The protein below binds the small molecule below.
Small molecule (SMILES): C/C1=C\C[C@@H](O)/C(C)=C/CC(C)(C)/C=C/C1

Binding-site contacts:
Ligand atom C15 contacts residue TRP208 of chain 1.A at 3.9 Å (hydrophobic).
Ligand atom C10 contacts residue ASP244 of chain 1.A at 4.4 Å.
Ligand atom C01 contacts residue MET362 of chain 1.A at 4.1 Å (hydrophobic).
Ligand atom C03 contacts residue PRO138 of chain 1.A at 4.3 Å (hydrophobic).
Ligand atom C11 contacts residue TYR196 of chain 1.A at 3.8 Å (hydrophobic).
Ligand atom C01 contacts residue PRO138 of chain 1.A at 4.2 Å (hydrophobic).
Ligand atom C02 contacts residue VAL372 of chain 1.A at 4.4 Å (hydrophobic).
Ligand atom C15 contacts residue MET139 of chain 1.A at 4.2 Å (hydrophobic).
Ligand atom C14 contacts residue MET139 of chain 1.A at 3.9 Å (hydrophobic).
Ligand atom C14 contacts residue PRO138 of chain 1.A at 3.8 Å (hydrophobic).
Ligand atom C10 contacts residue EDO1 of chain 1.N at 3.8 Å.
Ligand atom C04 contacts residue ILE369 of chain 1.A at 4.4 Å (hydrophobic).
Ligand atom C15 contacts residue TYR243 of chain 1.A at 3.8 Å (hydrophobic).
Ligand atom C01 contacts residue VAL372 of chain 1.A at 4.0 Å (hydrophobic).
Ligand atom C12 contacts residue TRP66 of chain 1.A at 3.8 Å (hydrophobic).
Ligand atom C12 contacts residue LEU374 of chain 1.A at 4.2 Å (hydrophobic).
Ligand atom C04 contacts residue MET139 of chain 1.A at 3.9 Å (hydrophobic).
Ligand atom C12 contacts residue MET362 of chain 1.A at 4.0 Å (hydrophobic).
Ligand atom C06 contacts residue MET362 of chain 1.A at 3.6 Å (hydrophobic).
Ligand atom C14 contacts residue EDO1 of chain 1.N at 3.8 Å.
Ligand atom C13 contacts residue TYR243 of chain 1.A at 3.5 Å (hydrophobic).
Ligand atom C12 contacts residue ASN361 of chain 1.A at 4.5 Å.
Ligand atom C03 contacts residue ILE369 of chain 1.A at 4.1 Å (hydrophobic).
Ligand atom C05 contacts residue VAL372 of chain 1.A at 3.8 Å (hydrophobic).
Ligand atom C10 contacts residue TYR243 of chain 1.A at 3.8 Å (hydrophobic).
Ligand atom C15 contacts residue TYR196 of chain 1.A at 3.3 Å (hydrophobic).
Ligand atom C02 contacts residue ILE369 of chain 1.A at 4.3 Å (hydrophobic).
Ligand atom C05 contacts residue MET139 of chain 1.A at 4.1 Å (hydrophobic).
Ligand atom C02 contacts residue MET362 of chain 1.A at 3.9 Å (hydrophobic).
Ligand atom C12 contacts residue PRO138 of chain 1.A at 3.8 Å (hydrophobic).
Ligand atom C10 contacts residue TYR196 of chain 1.A at 4.0 Å (hydrophobic).
Ligand atom C14 contacts residue TYR196 of chain 1.A at 3.4 Å (hydrophobic).
Ligand atom C12 contacts residue VAL372 of chain 1.A at 4.3 Å (hydrophobic).
Ligand atom C09 contacts residue EDO1 of chain 1.N at 3.8 Å.
Ligand atom C13 contacts residue ASP244 of chain 1.A at 4.3 Å.
Ligand atom C15 contacts residue ILE369 of chain 1.A at 4.1 Å (hydrophobic).
Ligand atom C04 contacts residue PRO138 of chain 1.A at 3.2 Å (hydrophobic).
Ligand atom C05 contacts residue ILE369 of chain 1.A at 3.5 Å (hydrophobic).
Ligand atom C05 contacts residue PRO138 of chain 1.A at 3.7 Å (hydrophobic).
Ligand atom C03 contacts residue MET139 of chain 1.A at 4.4 Å (hydrophobic).

Sequence of chain 1.A:
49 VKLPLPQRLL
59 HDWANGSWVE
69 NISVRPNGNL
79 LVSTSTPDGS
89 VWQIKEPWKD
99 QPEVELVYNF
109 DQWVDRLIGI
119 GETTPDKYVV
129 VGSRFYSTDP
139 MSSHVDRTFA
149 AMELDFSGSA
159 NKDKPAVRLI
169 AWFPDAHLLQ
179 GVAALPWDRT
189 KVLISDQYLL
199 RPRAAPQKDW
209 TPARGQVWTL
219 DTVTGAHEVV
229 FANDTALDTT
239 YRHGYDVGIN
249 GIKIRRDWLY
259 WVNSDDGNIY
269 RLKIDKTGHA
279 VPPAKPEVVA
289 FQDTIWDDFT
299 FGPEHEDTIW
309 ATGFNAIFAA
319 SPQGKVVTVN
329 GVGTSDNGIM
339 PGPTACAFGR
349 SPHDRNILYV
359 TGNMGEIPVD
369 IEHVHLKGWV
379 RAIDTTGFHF